Sequence of chain 1.A:
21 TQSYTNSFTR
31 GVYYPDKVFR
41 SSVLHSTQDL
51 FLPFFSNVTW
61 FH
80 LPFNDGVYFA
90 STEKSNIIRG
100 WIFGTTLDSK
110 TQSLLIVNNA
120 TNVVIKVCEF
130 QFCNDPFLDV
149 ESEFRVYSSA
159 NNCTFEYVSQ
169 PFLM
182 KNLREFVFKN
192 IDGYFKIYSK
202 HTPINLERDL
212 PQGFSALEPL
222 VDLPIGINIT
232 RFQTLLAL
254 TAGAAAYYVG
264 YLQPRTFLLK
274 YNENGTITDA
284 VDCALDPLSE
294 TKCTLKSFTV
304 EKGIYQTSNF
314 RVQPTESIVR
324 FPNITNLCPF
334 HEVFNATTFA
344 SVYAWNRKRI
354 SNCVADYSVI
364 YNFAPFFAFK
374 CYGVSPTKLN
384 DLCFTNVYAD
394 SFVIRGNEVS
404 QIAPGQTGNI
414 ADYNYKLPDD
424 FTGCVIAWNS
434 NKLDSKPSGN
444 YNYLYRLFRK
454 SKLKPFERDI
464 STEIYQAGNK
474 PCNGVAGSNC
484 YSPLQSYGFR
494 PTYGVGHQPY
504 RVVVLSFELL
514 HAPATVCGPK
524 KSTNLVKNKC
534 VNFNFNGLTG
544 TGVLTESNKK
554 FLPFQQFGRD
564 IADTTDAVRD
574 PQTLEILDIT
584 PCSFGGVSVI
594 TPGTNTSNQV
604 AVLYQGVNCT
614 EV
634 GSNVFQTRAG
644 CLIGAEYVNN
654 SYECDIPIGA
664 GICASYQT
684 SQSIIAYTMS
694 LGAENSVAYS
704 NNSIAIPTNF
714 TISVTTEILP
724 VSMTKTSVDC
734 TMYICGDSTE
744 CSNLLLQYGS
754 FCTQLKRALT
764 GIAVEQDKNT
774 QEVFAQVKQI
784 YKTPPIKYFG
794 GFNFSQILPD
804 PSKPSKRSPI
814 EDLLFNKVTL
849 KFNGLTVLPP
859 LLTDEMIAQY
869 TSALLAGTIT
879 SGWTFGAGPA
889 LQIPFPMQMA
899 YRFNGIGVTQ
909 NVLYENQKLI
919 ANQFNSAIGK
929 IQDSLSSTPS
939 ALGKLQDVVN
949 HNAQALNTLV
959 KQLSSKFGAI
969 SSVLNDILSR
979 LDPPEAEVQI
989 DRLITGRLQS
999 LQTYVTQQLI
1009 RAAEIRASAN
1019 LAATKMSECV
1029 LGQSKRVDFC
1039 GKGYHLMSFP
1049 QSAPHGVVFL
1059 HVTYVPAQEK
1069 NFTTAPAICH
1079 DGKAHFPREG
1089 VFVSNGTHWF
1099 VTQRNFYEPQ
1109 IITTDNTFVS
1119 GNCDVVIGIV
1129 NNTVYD

The protein below binds the small molecule below.
Small molecule (SMILES): CC(=O)N[C@H]1[C@H](O[C@H]2[C@H](O)[C@@H](NC(C)=O)CO[C@@H]2CO)O[C@H](CO)[C@@H](O)[C@@H]1O

Binding-site contacts:
Ligand atom C4 contacts residue ASN796 of chain 1.A at 4.2 Å.
Ligand atom O5 contacts residue SER798 of chain 1.A at 4.5 Å.
Ligand atom C1 contacts residue SER798 of chain 1.A at 4.4 Å.
Ligand atom C8 contacts residue ASN796 of chain 1.A at 4.0 Å.
Ligand atom C5 contacts residue ASN796 of chain 1.A at 3.4 Å.
Ligand atom C3 contacts residue ASN796 of chain 1.A at 3.9 Å.
Ligand atom C7 contacts residue ASN796 of chain 1.A at 3.9 Å.
Ligand atom N2 contacts residue ASN796 of chain 1.A at 2.9 Å (h-bond).
Ligand atom C5 contacts residue SER798 of chain 1.A at 4.2 Å.
Ligand atom C2 contacts residue ASN796 of chain 1.A at 2.8 Å.
Ligand atom C6 contacts residue ASN796 of chain 1.A at 4.4 Å.
Ligand atom C1 contacts residue ASN796 of chain 1.A at 1.4 Å.
Ligand atom O5 contacts residue ASN796 of chain 1.A at 2.3 Å (h-bond).